Binding-site contacts:
Ligand atom C7 contacts residue ASN601 of chain 1.C at 3.7 Å.
Ligand atom C4 contacts residue ASN601 of chain 1.C at 4.2 Å.
Ligand atom O5 contacts residue ASN601 of chain 1.C at 2.4 Å (h-bond).
Ligand atom C8 contacts residue ASN601 of chain 1.C at 3.8 Å.
Ligand atom C1 contacts residue ASN601 of chain 1.C at 1.4 Å.
Ligand atom C5 contacts residue ASN601 of chain 1.C at 3.6 Å.
Ligand atom N2 contacts residue ASN601 of chain 1.C at 2.8 Å (h-bond).
Ligand atom C3 contacts residue ASN601 of chain 1.C at 3.8 Å.
Ligand atom C2 contacts residue ASN601 of chain 1.C at 2.5 Å.

Sequence of chain 1.C:
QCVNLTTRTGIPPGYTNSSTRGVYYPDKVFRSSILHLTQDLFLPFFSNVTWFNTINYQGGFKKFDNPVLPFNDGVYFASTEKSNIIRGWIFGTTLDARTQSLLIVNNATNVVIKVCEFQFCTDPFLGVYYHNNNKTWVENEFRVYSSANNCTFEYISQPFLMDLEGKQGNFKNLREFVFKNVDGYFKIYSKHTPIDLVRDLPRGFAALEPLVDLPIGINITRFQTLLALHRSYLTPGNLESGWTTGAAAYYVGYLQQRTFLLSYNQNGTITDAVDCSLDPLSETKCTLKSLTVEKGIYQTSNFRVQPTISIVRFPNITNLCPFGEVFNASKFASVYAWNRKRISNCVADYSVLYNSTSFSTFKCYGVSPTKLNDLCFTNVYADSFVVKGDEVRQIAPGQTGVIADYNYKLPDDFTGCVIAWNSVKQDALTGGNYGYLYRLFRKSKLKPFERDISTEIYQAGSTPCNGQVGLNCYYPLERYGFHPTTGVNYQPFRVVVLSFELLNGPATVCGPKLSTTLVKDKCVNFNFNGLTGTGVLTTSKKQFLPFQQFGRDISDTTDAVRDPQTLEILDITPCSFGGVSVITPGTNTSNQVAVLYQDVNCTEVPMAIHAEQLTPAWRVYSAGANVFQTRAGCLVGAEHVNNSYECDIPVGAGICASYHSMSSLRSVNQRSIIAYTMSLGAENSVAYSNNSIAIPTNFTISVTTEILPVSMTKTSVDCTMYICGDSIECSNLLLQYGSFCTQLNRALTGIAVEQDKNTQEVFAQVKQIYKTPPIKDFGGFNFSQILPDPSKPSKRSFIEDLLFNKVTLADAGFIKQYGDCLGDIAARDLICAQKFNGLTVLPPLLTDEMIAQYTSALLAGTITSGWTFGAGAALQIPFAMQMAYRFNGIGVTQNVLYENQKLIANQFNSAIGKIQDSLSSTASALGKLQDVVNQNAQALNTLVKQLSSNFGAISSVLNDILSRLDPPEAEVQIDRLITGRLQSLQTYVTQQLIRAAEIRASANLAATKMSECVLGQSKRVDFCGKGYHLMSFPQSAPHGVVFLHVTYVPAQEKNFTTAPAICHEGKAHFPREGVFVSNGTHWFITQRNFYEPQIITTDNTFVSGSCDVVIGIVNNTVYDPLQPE

A small-molecule ligand and the protein it binds are described below.
Small molecule (SMILES): CC(=O)N[C@@H]1[C@@H](O)[C@H](O)[C@@H](CO)O[C@H]1O